A small-molecule ligand and the protein it binds are described below.
Small molecule (SMILES): CC(=O)N[C@@H]1[C@@H](O)[C@H](O)[C@@H](CO)O[C@H]1O

Sequence of chain 1.B:
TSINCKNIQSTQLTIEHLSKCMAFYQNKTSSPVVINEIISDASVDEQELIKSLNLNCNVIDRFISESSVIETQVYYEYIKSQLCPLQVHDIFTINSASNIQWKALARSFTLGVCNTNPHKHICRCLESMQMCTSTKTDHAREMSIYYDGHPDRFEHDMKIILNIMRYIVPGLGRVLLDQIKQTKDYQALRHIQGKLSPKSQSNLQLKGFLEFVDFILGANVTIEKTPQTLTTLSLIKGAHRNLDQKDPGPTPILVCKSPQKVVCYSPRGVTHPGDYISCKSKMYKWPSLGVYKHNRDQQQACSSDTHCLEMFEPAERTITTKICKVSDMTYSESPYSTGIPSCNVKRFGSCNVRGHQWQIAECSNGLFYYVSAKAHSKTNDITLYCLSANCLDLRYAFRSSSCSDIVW

Binding-site contacts:
Ligand atom C8 contacts residue ASN233 of chain 1.B at 3.9 Å.
Ligand atom O7 contacts residue ASN233 of chain 1.B at 4.4 Å.
Ligand atom C5 contacts residue ASN233 of chain 1.B at 3.7 Å.
Ligand atom O5 contacts residue ASN233 of chain 1.B at 2.4 Å (h-bond).
Ligand atom N2 contacts residue ASN233 of chain 1.B at 2.9 Å (h-bond).
Ligand atom C4 contacts residue ASN233 of chain 1.B at 4.2 Å.
Ligand atom C2 contacts residue ASN233 of chain 1.B at 2.4 Å.
Ligand atom C7 contacts residue ASN233 of chain 1.B at 3.6 Å.
Ligand atom C3 contacts residue ASN233 of chain 1.B at 3.8 Å.
Ligand atom C1 contacts residue ASN233 of chain 1.B at 1.4 Å.